Sequence of chain 3.A:
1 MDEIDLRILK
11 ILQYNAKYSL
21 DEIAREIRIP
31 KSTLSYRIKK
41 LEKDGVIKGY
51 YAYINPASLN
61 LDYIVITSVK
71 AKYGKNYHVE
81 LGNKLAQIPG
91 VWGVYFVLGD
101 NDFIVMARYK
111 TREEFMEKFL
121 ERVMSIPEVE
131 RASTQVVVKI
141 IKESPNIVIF

Binding-site contacts:
Ligand atom OXT contacts residue SER32 of chain 3.A at 2.7 Å (h-bond).
Ligand atom CD contacts residue PRO30 of chain 3.A at 4.0 Å (hydrophobic).
Ligand atom OE1 contacts residue ALA24 of chain 3.A at 4.0 Å.
Ligand atom C contacts residue SER32 of chain 3.A at 3.8 Å.
Ligand atom O contacts residue SER32 of chain 3.A at 4.1 Å.
Ligand atom CD contacts residue ILE29 of chain 3.A at 4.4 Å (hydrophobic).
Ligand atom CB contacts residue PRO30 of chain 3.A at 4.0 Å (hydrophobic).
Ligand atom CD contacts residue LYS31 of chain 3.A at 3.1 Å.
Ligand atom CB contacts residue LYS31 of chain 3.A at 3.8 Å.
Ligand atom OE1 contacts residue ASP21 of chain 3.A at 4.5 Å.
Ligand atom NE2 contacts residue LYS31 of chain 3.A at 3.0 Å (salt-bridge).
Ligand atom O contacts residue LYS31 of chain 3.A at 4.1 Å.
Ligand atom NE2 contacts residue PRO30 of chain 3.A at 3.2 Å.
Ligand atom NE2 contacts residue ILE29 of chain 3.A at 3.5 Å (h-bond).
Ligand atom C contacts residue LYS31 of chain 3.A at 4.5 Å.
Ligand atom OE1 contacts residue LYS31 of chain 3.A at 3.1 Å.
Ligand atom CG contacts residue LYS31 of chain 3.A at 3.5 Å.

The small molecule below binds the protein below.
Small molecule (SMILES): NC(=O)CC[C@H](N)C(=O)O